The protein below binds the small molecule below.
Small molecule (SMILES): c1cc(-c2cnn3cc(-c4ccc(N5CCNCC5)cc4)cnc23)c2cccnc2c1

Binding-site contacts:
Ligand atom C21 contacts residue LEU145 of chain 1.A at 3.8 Å (hydrophobic).
Ligand atom C09 contacts residue ASP95 of chain 1.A at 3.7 Å.
Ligand atom C11 contacts residue TYR87 of chain 1.A at 3.6 Å (hydrophobic).
Ligand atom C16 contacts residue VAL24 of chain 1.A at 3.8 Å (hydrophobic).
Ligand atom N19 contacts residue ALA35 of chain 1.A at 3.8 Å.
Ligand atom C08 contacts residue ASP95 of chain 1.A at 3.5 Å.
Ligand atom C25 contacts residue LYS37 of chain 1.A at 3.7 Å.
Ligand atom C13 contacts residue VAL16 of chain 1.A at 3.6 Å (hydrophobic).
Ligand atom C12 contacts residue GLY91 of chain 1.A at 3.8 Å.
Ligand atom C10 contacts residue VAL16 of chain 1.A at 3.6 Å (hydrophobic).
Ligand atom N19 contacts residue HIS88 of chain 1.A at 3.4 Å (h-bond).
Ligand atom C23 contacts residue ALA35 of chain 1.A at 3.8 Å (hydrophobic).
Ligand atom C23 contacts residue THR85 of chain 1.A at 3.2 Å.
Ligand atom C18 contacts residue ALA35 of chain 1.A at 3.5 Å (hydrophobic).
Ligand atom C21 contacts residue HIS88 of chain 1.A at 3.4 Å.
Ligand atom C07 contacts residue GLY91 of chain 1.A at 3.9 Å.
Ligand atom C12 contacts residue GLU89 of chain 1.A at 3.6 Å.
Ligand atom N19 contacts residue LEU145 of chain 1.A at 3.8 Å.
Ligand atom C08 contacts residue GLY91 of chain 1.A at 3.7 Å.
Ligand atom C23 contacts residue LEU65 of chain 1.A at 3.7 Å (hydrophobic).
Ligand atom C04 contacts residue GLU89 of chain 1.A at 3.6 Å.
Ligand atom C18 contacts residue LEU145 of chain 1.A at 3.8 Å (hydrophobic).
Ligand atom N15 contacts residue VAL24 of chain 1.A at 3.5 Å.
Ligand atom C24 contacts residue LEU65 of chain 1.A at 3.7 Å (hydrophobic).
Ligand atom C30 contacts residue ALA155 of chain 1.A at 3.8 Å (hydrophobic).
Ligand atom C11 contacts residue HIS88 of chain 1.A at 3.6 Å.
Ligand atom C16 contacts residue LEU145 of chain 1.A at 3.7 Å (hydrophobic).
Ligand atom C18 contacts residue HIS86 of chain 1.A at 3.4 Å.
Ligand atom C18 contacts residue THR85 of chain 1.A at 3.9 Å.
Ligand atom C09 contacts residue GLY91 of chain 1.A at 3.6 Å.
Ligand atom C14 contacts residue VAL16 of chain 1.A at 3.7 Å (hydrophobic).
Ligand atom C22 contacts residue LEU65 of chain 1.A at 3.9 Å (hydrophobic).
Ligand atom N20 contacts residue LEU145 of chain 1.A at 3.5 Å.
Ligand atom C24 contacts residue THR85 of chain 1.A at 3.7 Å.
Ligand atom C11 contacts residue GLY91 of chain 1.A at 3.6 Å.
Ligand atom C10 contacts residue GLY91 of chain 1.A at 3.6 Å.
Ligand atom N19 contacts residue HIS86 of chain 1.A at 3.8 Å.
Ligand atom C12 contacts residue TYR87 of chain 1.A at 3.8 Å (hydrophobic).
Ligand atom C30 contacts residue ASN143 of chain 1.A at 3.6 Å.
Ligand atom C09 contacts residue VAL16 of chain 1.A at 3.7 Å (hydrophobic).

Sequence of chain 1.A:
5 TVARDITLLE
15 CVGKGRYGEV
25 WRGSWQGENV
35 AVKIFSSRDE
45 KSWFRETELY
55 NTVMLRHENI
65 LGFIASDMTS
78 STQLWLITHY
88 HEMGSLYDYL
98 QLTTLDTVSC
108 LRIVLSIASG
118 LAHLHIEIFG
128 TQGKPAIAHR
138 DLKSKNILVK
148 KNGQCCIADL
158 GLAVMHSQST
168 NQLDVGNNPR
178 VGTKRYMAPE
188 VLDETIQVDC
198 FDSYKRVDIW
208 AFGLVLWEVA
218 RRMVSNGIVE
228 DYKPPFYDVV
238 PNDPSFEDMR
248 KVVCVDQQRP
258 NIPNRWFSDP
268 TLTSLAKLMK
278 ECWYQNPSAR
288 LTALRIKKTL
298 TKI